Sequence of chain 1.B:
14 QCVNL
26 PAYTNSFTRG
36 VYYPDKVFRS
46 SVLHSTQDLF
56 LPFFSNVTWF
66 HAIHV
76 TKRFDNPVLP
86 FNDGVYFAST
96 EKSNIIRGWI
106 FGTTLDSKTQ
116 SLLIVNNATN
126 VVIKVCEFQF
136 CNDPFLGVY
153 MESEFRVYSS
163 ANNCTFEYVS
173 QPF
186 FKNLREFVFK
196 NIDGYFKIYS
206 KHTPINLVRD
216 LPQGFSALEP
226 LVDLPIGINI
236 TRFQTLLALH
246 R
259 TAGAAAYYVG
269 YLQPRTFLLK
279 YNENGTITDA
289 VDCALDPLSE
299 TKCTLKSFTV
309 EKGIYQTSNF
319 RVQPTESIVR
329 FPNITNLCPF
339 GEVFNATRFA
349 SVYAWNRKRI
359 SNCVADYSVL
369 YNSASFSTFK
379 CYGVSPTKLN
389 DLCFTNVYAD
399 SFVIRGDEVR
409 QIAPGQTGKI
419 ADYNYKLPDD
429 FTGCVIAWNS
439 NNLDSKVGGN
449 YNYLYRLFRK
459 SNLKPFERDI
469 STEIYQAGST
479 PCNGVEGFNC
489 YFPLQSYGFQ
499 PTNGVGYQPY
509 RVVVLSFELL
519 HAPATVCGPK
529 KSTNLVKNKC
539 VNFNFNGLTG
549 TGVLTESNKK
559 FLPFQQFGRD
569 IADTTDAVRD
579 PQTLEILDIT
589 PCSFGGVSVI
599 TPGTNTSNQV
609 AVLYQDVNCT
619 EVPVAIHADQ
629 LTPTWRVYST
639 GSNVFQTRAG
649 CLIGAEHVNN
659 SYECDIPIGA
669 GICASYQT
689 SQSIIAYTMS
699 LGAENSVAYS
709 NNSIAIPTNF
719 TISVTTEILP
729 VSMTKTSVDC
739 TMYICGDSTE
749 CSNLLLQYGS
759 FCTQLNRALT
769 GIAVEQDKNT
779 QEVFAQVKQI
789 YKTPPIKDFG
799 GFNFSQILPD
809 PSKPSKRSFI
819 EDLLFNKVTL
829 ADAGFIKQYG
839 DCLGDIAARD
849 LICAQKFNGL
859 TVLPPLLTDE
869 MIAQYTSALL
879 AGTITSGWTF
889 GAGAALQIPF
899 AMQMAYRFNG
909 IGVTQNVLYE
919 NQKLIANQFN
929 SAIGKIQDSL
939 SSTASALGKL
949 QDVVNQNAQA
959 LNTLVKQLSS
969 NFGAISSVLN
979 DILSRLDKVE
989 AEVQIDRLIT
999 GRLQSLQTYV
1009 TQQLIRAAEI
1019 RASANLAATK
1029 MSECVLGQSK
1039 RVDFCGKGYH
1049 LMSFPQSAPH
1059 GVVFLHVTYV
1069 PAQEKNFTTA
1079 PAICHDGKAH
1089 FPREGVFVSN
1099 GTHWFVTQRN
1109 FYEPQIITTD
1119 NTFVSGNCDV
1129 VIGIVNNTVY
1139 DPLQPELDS

This protein binds this small molecule.
Small molecule (SMILES): CC(=O)N[C@H]1[C@H](O[C@H]2[C@H](O)[C@@H](NC(C)=O)CO[C@@H]2CO)O[C@H](CO)[C@@H](O)[C@@H]1O

Binding-site contacts:
Ligand atom C4 contacts residue ASN801 of chain 1.B at 4.2 Å.
Ligand atom O6 contacts residue GLN804 of chain 1.B at 2.8 Å (h-bond).
Ligand atom C1 contacts residue ASN801 of chain 1.B at 1.4 Å.
Ligand atom C5 contacts residue GLN804 of chain 1.B at 4.0 Å.
Ligand atom O5 contacts residue ASN801 of chain 1.B at 2.3 Å (h-bond).
Ligand atom N2 contacts residue ASN801 of chain 1.B at 2.9 Å (h-bond).
Ligand atom O6 contacts residue SER803 of chain 1.B at 4.3 Å.
Ligand atom C5 contacts residue SER803 of chain 1.B at 3.8 Å.
Ligand atom C1 contacts residue SER803 of chain 1.B at 3.2 Å.
Ligand atom O5 contacts residue SER803 of chain 1.B at 3.5 Å (h-bond).
Ligand atom O5 contacts residue GLN804 of chain 1.B at 4.3 Å.
Ligand atom C5 contacts residue ASN801 of chain 1.B at 3.6 Å.
Ligand atom C2 contacts residue SER803 of chain 1.B at 4.3 Å.
Ligand atom C8 contacts residue ASN801 of chain 1.B at 4.1 Å.
Ligand atom C7 contacts residue ASN801 of chain 1.B at 3.9 Å.
Ligand atom C6 contacts residue GLN804 of chain 1.B at 3.9 Å.
Ligand atom C2 contacts residue ASN801 of chain 1.B at 2.5 Å.
Ligand atom C3 contacts residue ASN801 of chain 1.B at 3.8 Å.